Binding-site contacts:
Ligand atom C16 contacts residue GLY279 of chain 1.D at 3.6 Å.
Ligand atom C10 contacts residue MET267 of chain 1.D at 3.4 Å (hydrophobic).
Ligand atom C30 contacts residue GLN280 of chain 1.D at 3.5 Å.
Ligand atom N28 contacts residue PHE283 of chain 1.D at 3.5 Å.
Ligand atom O21 contacts residue PRO266 of chain 1.D at 3.4 Å.
Ligand atom C17 contacts residue GLU275 of chain 1.D at 3.4 Å.
Ligand atom C22 contacts residue PRO266 of chain 1.D at 3.2 Å (hydrophobic).
Ligand atom N11 contacts residue GLY279 of chain 1.D at 3.7 Å.
Ligand atom O29 contacts residue GLN280 of chain 1.D at 3.1 Å (h-bond).
Ligand atom C16 contacts residue PRO266 of chain 1.D at 3.8 Å (hydrophobic).
Ligand atom C13 contacts residue TYR247 of chain 1.D at 3.7 Å (hydrophobic).
Ligand atom N9 contacts residue MET267 of chain 1.D at 3.5 Å.
Ligand atom C17 contacts residue PRO266 of chain 1.D at 3.5 Å (hydrophobic).
Ligand atom C6 contacts residue MET267 of chain 1.D at 3.4 Å (hydrophobic).
Ligand atom C15 contacts residue GLY279 of chain 1.D at 3.5 Å.
Ligand atom O21 contacts residue GLU275 of chain 1.D at 3.3 Å.
Ligand atom N5 contacts residue PHE250 of chain 1.D at 3.7 Å.
Ligand atom C19 contacts residue LYS272 of chain 1.D at 3.5 Å.
Ligand atom N14 contacts residue TYR247 of chain 1.D at 2.5 Å (h-bond).
Ligand atom C2 contacts residue PHE283 of chain 1.D at 3.7 Å (hydrophobic).
Ligand atom C18 contacts residue LYS272 of chain 1.D at 3.3 Å.
Ligand atom C1 contacts residue PHE283 of chain 1.D at 3.6 Å (hydrophobic).
Ligand atom C18 contacts residue GLU275 of chain 1.D at 3.0 Å.
Ligand atom C31 contacts residue PHE283 of chain 1.D at 3.5 Å (hydrophobic).
Ligand atom C24 contacts residue PHE283 of chain 1.D at 3.4 Å (hydrophobic).
Ligand atom C27 contacts residue PHE283 of chain 1.D at 3.7 Å (hydrophobic).
Ligand atom C32 contacts residue ILE246 of chain 1.D at 3.5 Å (hydrophobic).
Ligand atom O25 contacts residue MET267 of chain 1.D at 3.7 Å.
Ligand atom C32 contacts residue SER231 of chain 1.D at 3.1 Å.
Ligand atom C7 contacts residue MET267 of chain 1.D at 3.5 Å (hydrophobic).
Ligand atom C13 contacts residue GLY279 of chain 1.D at 3.3 Å.
Ligand atom C30 contacts residue ILE246 of chain 1.D at 3.6 Å (hydrophobic).
Ligand atom F34 contacts residue PRO266 of chain 1.D at 3.6 Å.
Ligand atom C1 contacts residue PHE250 of chain 1.D at 3.7 Å (hydrophobic).
Ligand atom C12 contacts residue GLY279 of chain 1.D at 3.5 Å.
Ligand atom O25 contacts residue PHE283 of chain 1.D at 3.5 Å.
Ligand atom N9 contacts residue TYR247 of chain 1.D at 3.4 Å (h-bond).
Ligand atom C10 contacts residue TYR247 of chain 1.D at 3.3 Å (hydrophobic).
Ligand atom N23 contacts residue PHE283 of chain 1.D at 3.5 Å.
Ligand atom C19 contacts residue VAL276 of chain 1.D at 3.7 Å (hydrophobic).

A small-molecule ligand and the protein it binds are described below.
Small molecule (SMILES): CCN(C)C(=O)c1cnn(C)c1C(=O)Nc1ccn2cc(-c3cccc(OCCF)c3)nc2n1

Sequence of chain 1.D:
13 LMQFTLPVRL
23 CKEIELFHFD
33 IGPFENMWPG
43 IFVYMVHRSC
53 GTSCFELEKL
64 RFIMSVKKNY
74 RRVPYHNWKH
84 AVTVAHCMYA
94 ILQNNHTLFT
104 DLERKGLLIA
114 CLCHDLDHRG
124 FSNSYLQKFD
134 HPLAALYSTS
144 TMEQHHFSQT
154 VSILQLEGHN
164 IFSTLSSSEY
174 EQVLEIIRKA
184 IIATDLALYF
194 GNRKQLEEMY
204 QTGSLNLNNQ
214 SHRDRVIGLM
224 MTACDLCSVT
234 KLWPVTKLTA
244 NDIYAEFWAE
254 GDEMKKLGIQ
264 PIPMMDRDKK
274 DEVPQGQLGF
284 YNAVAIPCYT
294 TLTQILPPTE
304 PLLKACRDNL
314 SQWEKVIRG